A protein and the small-molecule ligand that binds it are described below.
Small molecule (SMILES): NC[C@@H]1O[C@H](O[C@H]2[C@@H](O)[C@H](O[C@@H]3[C@@H](O)[C@H](N)C[C@H](N)[C@H]3O[C@H]3O[C@H](CO)[C@@H](O)[C@H](O)[C@H]3N)O[C@@H]2CO)[C@H](N)[C@@H](O)[C@@H]1O

Binding-site contacts:
Ligand atom O31 contacts residue LYS88 of chain 1.H at 4.4 Å.

Sequence of chain 1.H:
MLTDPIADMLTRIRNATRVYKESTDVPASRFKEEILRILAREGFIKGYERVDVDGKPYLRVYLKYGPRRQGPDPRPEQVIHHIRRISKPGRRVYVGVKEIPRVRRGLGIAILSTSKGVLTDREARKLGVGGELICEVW